Binding-site contacts:
Ligand atom C7 contacts residue ASN658 of chain 1.D at 3.4 Å.
Ligand atom O5 contacts residue LEU661 of chain 1.D at 3.3 Å.
Ligand atom C4 contacts residue ASN658 of chain 1.D at 4.0 Å.
Ligand atom O5 contacts residue ASN658 of chain 1.D at 2.2 Å (h-bond).
Ligand atom O6 contacts residue LEU661 of chain 1.D at 3.6 Å.
Ligand atom C8 contacts residue ASN658 of chain 1.D at 4.5 Å.
Ligand atom C2 contacts residue ASN658 of chain 1.D at 2.3 Å.
Ligand atom C5 contacts residue ASN658 of chain 1.D at 3.5 Å.
Ligand atom O6 contacts residue LEU638 of chain 1.D at 4.4 Å.
Ligand atom C3 contacts residue ASN658 of chain 1.D at 3.6 Å.
Ligand atom O7 contacts residue ASN634 of chain 1.D at 4.2 Å.
Ligand atom C5 contacts residue LEU661 of chain 1.D at 4.0 Å (hydrophobic).
Ligand atom C1 contacts residue ASN634 of chain 1.D at 3.7 Å.
Ligand atom O7 contacts residue ASN658 of chain 1.D at 3.5 Å (h-bond).
Ligand atom C1 contacts residue LEU661 of chain 1.D at 4.1 Å (hydrophobic).
Ligand atom O5 contacts residue ASN634 of chain 1.D at 3.5 Å (h-bond).
Ligand atom C6 contacts residue LEU661 of chain 1.D at 3.8 Å (hydrophobic).
Ligand atom N2 contacts residue ASN658 of chain 1.D at 2.8 Å (h-bond).
Ligand atom C2 contacts residue ASN634 of chain 1.D at 4.1 Å.
Ligand atom C1 contacts residue ASN658 of chain 1.D at 1.2 Å.

A protein and the small-molecule ligand that binds it are described below.
Small molecule (SMILES): CC(=O)N[C@@H]1[C@@H](O)[C@H](O)[C@@H](CO)O[C@H]1O

Sequence of chain 1.D:
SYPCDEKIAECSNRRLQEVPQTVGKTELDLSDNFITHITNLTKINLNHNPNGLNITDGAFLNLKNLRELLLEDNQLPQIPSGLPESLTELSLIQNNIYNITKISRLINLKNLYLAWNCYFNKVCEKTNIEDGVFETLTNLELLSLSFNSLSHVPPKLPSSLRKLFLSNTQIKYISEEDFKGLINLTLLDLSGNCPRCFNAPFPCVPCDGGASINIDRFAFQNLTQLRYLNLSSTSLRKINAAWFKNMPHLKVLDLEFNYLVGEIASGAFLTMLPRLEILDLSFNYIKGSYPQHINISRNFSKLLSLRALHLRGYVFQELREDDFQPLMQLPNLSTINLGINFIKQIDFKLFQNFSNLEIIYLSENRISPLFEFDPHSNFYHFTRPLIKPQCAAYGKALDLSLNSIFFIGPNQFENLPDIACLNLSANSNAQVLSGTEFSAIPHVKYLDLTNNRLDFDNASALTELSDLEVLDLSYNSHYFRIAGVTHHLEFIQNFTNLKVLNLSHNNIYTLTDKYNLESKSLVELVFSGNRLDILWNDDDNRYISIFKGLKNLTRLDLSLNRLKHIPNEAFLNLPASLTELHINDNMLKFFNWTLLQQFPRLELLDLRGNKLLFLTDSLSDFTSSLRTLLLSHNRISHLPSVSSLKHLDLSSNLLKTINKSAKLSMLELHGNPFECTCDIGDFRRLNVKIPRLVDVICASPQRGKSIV